This protein binds this small molecule.
Small molecule (SMILES): [H]/N=C(\N)N1CCCCC1

Sequence of chain 1.A:
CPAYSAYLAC

Binding-site contacts:
Ligand atom C5 contacts residue GLY221 of chain 1.B at 3.2 Å.
Ligand atom N4 contacts residue SER193 of chain 1.B at 3.7 Å.
Ligand atom C6 contacts residue GLN195 of chain 1.B at 4.1 Å.
Ligand atom C2 contacts residue VAL216 of chain 1.B at 3.5 Å (hydrophobic).
Ligand atom N9 contacts residue GLY229 of chain 1.B at 3.1 Å.
Ligand atom N8 contacts residue CYS222 of chain 1.B at 3.5 Å.
Ligand atom C2 contacts residue SER193 of chain 1.B at 3.8 Å.
Ligand atom N9 contacts residue ASP192 of chain 1.B at 3.0 Å (salt-bridge).
Ligand atom C3 contacts residue TRP218 of chain 1.B at 3.5 Å (hydrophobic).
Ligand atom C2 contacts residue ALA6 of chain 1.A at 2.5 Å (hydrophobic).
Ligand atom C7 contacts residue SER193 of chain 1.B at 3.2 Å.
Ligand atom C6 contacts residue CYS194 of chain 1.B at 3.9 Å (hydrophobic).
Ligand atom C7 contacts residue GLY221 of chain 1.B at 3.8 Å.
Ligand atom C3 contacts residue GLY219 of chain 1.B at 4.1 Å.
Ligand atom C2 contacts residue CYS194 of chain 1.B at 3.8 Å (hydrophobic).
Ligand atom C5 contacts residue ALA6 of chain 1.A at 3.9 Å (hydrophobic).
Ligand atom C1 contacts residue TRP218 of chain 1.B at 4.3 Å (hydrophobic).
Ligand atom C5 contacts residue TRP218 of chain 1.B at 4.1 Å (hydrophobic).
Ligand atom C7 contacts residue GLY219 of chain 1.B at 4.2 Å.
Ligand atom C5 contacts residue GLY219 of chain 1.B at 3.4 Å.
Ligand atom C3 contacts residue ALA6 of chain 1.A at 3.8 Å (hydrophobic).
Ligand atom C1 contacts residue SER5 of chain 1.A at 3.9 Å.
Ligand atom C7 contacts residue ASP192 of chain 1.B at 3.7 Å.
Ligand atom C1 contacts residue CYS194 of chain 1.B at 4.2 Å (hydrophobic).
Ligand atom N8 contacts residue SER193 of chain 1.B at 3.4 Å (h-bond).
Ligand atom N4 contacts residue GLY219 of chain 1.B at 3.9 Å.
Ligand atom N9 contacts residue SER193 of chain 1.B at 2.7 Å (h-bond).
Ligand atom C6 contacts residue ALA6 of chain 1.A at 2.6 Å (hydrophobic).
Ligand atom C3 contacts residue VAL216 of chain 1.B at 3.9 Å (hydrophobic).
Ligand atom C3 contacts residue SER193 of chain 1.B at 3.2 Å.
Ligand atom C1 contacts residue SER198 of chain 1.B at 4.2 Å.
Ligand atom N8 contacts residue ASP192 of chain 1.B at 3.0 Å (salt-bridge).
Ligand atom C1 contacts residue ALA6 of chain 1.A at 1.5 Å (hydrophobic).
Ligand atom C6 contacts residue SER5 of chain 1.A at 4.0 Å.
Ligand atom N8 contacts residue GLY219 of chain 1.B at 4.3 Å.
Ligand atom N4 contacts residue TRP218 of chain 1.B at 3.9 Å.
Ligand atom C6 contacts residue GLY221 of chain 1.B at 4.2 Å.
Ligand atom N8 contacts residue GLY221 of chain 1.B at 2.7 Å (h-bond).
Ligand atom C7 contacts residue GLY229 of chain 1.B at 3.9 Å.
Ligand atom N4 contacts residue GLY221 of chain 1.B at 4.0 Å.

Sequence of chain 1.B:
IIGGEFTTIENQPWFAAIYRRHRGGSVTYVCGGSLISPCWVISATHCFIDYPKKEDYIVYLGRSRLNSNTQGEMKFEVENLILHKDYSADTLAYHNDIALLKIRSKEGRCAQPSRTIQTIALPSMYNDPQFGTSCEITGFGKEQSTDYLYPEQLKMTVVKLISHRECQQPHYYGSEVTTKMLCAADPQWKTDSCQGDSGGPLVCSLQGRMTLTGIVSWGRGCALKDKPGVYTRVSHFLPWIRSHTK